Sequence of chain 3.A:
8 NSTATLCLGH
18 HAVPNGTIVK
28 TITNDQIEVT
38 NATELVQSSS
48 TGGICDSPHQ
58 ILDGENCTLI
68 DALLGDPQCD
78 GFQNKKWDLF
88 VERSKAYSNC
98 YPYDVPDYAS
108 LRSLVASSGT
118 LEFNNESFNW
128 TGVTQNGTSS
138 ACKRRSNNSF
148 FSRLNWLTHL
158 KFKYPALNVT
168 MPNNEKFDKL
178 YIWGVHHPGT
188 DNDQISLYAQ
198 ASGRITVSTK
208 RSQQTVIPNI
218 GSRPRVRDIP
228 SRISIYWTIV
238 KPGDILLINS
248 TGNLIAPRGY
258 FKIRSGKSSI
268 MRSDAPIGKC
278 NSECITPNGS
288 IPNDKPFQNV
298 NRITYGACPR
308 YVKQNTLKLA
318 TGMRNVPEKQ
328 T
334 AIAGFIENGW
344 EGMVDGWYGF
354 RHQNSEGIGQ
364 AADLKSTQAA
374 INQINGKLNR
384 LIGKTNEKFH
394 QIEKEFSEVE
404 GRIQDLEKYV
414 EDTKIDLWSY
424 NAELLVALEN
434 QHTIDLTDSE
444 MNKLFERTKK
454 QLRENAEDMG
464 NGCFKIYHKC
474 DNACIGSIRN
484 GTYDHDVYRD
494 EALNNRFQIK

A protein and the small-molecule ligand that binds it are described below.
Small molecule (SMILES): CC(=O)N[C@@H]1[C@@H](O)[C@H](O)[C@@H](CO)O[C@H]1O

Binding-site contacts:
Ligand atom C8 contacts residue ARG482 of chain 3.A at 4.1 Å.
Ligand atom C8 contacts residue GLY479 of chain 3.A at 3.0 Å.
Ligand atom C5 contacts residue THR485 of chain 3.A at 3.8 Å.
Ligand atom C2 contacts residue GLY479 of chain 3.A at 3.6 Å.
Ligand atom C1 contacts residue GLY479 of chain 3.A at 4.3 Å.
Ligand atom O5 contacts residue ASN483 of chain 3.A at 2.4 Å (h-bond).
Ligand atom C3 contacts residue ASN483 of chain 3.A at 4.0 Å.
Ligand atom C4 contacts residue GLY479 of chain 3.A at 4.1 Å.
Ligand atom C3 contacts residue SER480 of chain 3.A at 4.5 Å.
Ligand atom C1 contacts residue THR485 of chain 3.A at 4.5 Å.
Ligand atom O4 contacts residue SER480 of chain 3.A at 4.5 Å.
Ligand atom O3 contacts residue GLY479 of chain 3.A at 3.7 Å.
Ligand atom O6 contacts residue SER480 of chain 3.A at 3.3 Å.
Ligand atom O3 contacts residue SER480 of chain 3.A at 4.3 Å.
Ligand atom O3 contacts residue ALA476 of chain 3.A at 4.3 Å.
Ligand atom C7 contacts residue ASN483 of chain 3.A at 3.9 Å.
Ligand atom N2 contacts residue GLY479 of chain 3.A at 4.4 Å.
Ligand atom C4 contacts residue ASN483 of chain 3.A at 4.3 Å.
Ligand atom N2 contacts residue ASN483 of chain 3.A at 3.1 Å (h-bond).
Ligand atom C4 contacts residue SER480 of chain 3.A at 3.9 Å.
Ligand atom C3 contacts residue GLY479 of chain 3.A at 4.2 Å.
Ligand atom O5 contacts residue THR485 of chain 3.A at 3.2 Å (h-bond).
Ligand atom C5 contacts residue ASN483 of chain 3.A at 3.6 Å.
Ligand atom O4 contacts residue ALA476 of chain 3.A at 3.8 Å.
Ligand atom C6 contacts residue THR485 of chain 3.A at 3.2 Å.
Ligand atom C2 contacts residue ASN483 of chain 3.A at 2.7 Å.
Ligand atom O6 contacts residue THR485 of chain 3.A at 2.7 Å (h-bond).
Ligand atom C4 contacts residue ALA476 of chain 3.A at 4.2 Å (hydrophobic).
Ligand atom C1 contacts residue ASN483 of chain 3.A at 1.5 Å.
Ligand atom C8 contacts residue ASN483 of chain 3.A at 3.6 Å.
Ligand atom O5 contacts residue SER480 of chain 3.A at 4.3 Å.
Ligand atom C7 contacts residue GLY479 of chain 3.A at 4.2 Å.
Ligand atom O5 contacts residue GLY479 of chain 3.A at 4.4 Å.